The small molecule below binds the protein below.
Small molecule (SMILES): CC(=O)N[C@@H]1[C@@H](O)[C@H](O)[C@@H](CO)O[C@H]1O

Sequence of chain 1.B:
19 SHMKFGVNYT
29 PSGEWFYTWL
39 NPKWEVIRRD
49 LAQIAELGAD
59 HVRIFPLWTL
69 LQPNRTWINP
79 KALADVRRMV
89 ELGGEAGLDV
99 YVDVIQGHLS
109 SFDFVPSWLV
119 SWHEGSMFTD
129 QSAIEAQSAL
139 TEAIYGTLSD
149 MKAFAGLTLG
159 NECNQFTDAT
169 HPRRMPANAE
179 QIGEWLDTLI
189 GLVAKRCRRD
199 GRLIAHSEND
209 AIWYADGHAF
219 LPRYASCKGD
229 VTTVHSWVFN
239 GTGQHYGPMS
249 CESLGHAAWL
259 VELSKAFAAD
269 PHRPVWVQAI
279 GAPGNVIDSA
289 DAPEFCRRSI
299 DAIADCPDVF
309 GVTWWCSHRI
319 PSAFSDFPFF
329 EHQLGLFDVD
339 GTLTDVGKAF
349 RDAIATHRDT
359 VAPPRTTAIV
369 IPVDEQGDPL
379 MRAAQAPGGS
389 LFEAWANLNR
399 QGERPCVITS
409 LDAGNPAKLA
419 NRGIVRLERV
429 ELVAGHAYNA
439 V

Binding-site contacts:
Ligand atom O4 contacts residue GLU160 of chain 1.A at 2.7 Å (salt-bridge).
Ligand atom C6 contacts residue TRP235 of chain 1.A at 3.2 Å (hydrophobic).
Ligand atom C2 contacts residue SER440 of chain 1.A at 4.2 Å.
Ligand atom C3 contacts residue HIS106 of chain 1.A at 3.4 Å.
Ligand atom C4 contacts residue GLU160 of chain 1.A at 3.5 Å.
Ligand atom O1 contacts residue SER440 of chain 1.A at 3.3 Å (h-bond).
Ligand atom C6 contacts residue GLU160 of chain 1.A at 3.6 Å.
Ligand atom C1 contacts residue SER440 of chain 1.A at 4.3 Å.
Ligand atom C3 contacts residue GLU160 of chain 1.A at 3.9 Å.
Ligand atom C1 contacts residue VAL439 of chain 1.A at 4.4 Å (hydrophobic).
Ligand atom O7 contacts residue SER109 of chain 1.A at 4.4 Å.
Ligand atom C7 contacts residue SER109 of chain 1.A at 4.4 Å.
Ligand atom O7 contacts residue PHE444 of chain 1.A at 3.3 Å.
Ligand atom C7 contacts residue PHE444 of chain 1.A at 3.9 Å (hydrophobic).
Ligand atom C8 contacts residue HIS106 of chain 1.A at 4.5 Å.
Ligand atom O1 contacts residue ALA438 of chain 1.A at 3.0 Å (h-bond).
Ligand atom C7 contacts residue VAL439 of chain 1.A at 4.2 Å (hydrophobic).
Ligand atom O3 contacts residue SER108 of chain 1.A at 3.9 Å.
Ligand atom O6 contacts residue TRP235 of chain 1.A at 3.4 Å.
Ligand atom O7 contacts residue SER440 of chain 1.A at 2.9 Å (h-bond).
Ligand atom C6 contacts residue PHE237 of chain 1.A at 4.1 Å (hydrophobic).
Ligand atom C1 contacts residue ALA438 of chain 1.A at 4.0 Å (hydrophobic).
Ligand atom C2 contacts residue HIS106 of chain 1.A at 4.2 Å.
Ligand atom O4 contacts residue HIS106 of chain 1.A at 4.4 Å.
Ligand atom O3 contacts residue HIS106 of chain 1.A at 2.8 Å (h-bond).
Ligand atom C7 contacts residue SER440 of chain 1.A at 3.9 Å.
Ligand atom O3 contacts residue SER109 of chain 1.A at 3.1 Å (h-bond).
Ligand atom C8 contacts residue VAL439 of chain 1.A at 4.0 Å (hydrophobic).
Ligand atom N2 contacts residue HIS106 of chain 1.A at 3.7 Å.
Ligand atom O7 contacts residue VAL439 of chain 1.A at 3.8 Å.
Ligand atom C8 contacts residue TRP120 of chain 1.B at 3.4 Å (hydrophobic).
Ligand atom O7 contacts residue ASP441 of chain 1.A at 4.4 Å.
Ligand atom C5 contacts residue GLU160 of chain 1.A at 3.4 Å.
Ligand atom O6 contacts residue ASN207 of chain 1.A at 4.0 Å.
Ligand atom O1 contacts residue VAL439 of chain 1.A at 3.0 Å.
Ligand atom C5 contacts residue PHE237 of chain 1.A at 4.5 Å (hydrophobic).
Ligand atom C8 contacts residue SER109 of chain 1.A at 4.4 Å.
Ligand atom C8 contacts residue PHE444 of chain 1.A at 3.7 Å (hydrophobic).
Ligand atom O5 contacts residue PHE237 of chain 1.A at 3.8 Å.
Ligand atom O6 contacts residue GLU160 of chain 1.A at 4.1 Å.

Sequence of chain 1.A:
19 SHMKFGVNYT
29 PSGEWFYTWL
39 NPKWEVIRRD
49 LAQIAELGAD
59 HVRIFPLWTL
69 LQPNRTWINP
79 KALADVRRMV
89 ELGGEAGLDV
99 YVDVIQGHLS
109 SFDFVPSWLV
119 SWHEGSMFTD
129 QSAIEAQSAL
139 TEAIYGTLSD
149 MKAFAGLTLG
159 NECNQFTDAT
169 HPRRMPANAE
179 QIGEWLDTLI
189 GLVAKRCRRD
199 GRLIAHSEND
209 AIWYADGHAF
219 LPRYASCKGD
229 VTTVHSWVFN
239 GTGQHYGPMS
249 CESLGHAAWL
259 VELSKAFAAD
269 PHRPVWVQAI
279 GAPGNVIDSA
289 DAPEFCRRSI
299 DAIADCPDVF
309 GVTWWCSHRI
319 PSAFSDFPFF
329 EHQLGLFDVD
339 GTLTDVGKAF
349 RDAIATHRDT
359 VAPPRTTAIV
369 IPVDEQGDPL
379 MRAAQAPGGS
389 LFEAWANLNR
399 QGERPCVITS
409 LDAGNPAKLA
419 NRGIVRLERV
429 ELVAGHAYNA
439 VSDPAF